Sequence of chain 6.A:
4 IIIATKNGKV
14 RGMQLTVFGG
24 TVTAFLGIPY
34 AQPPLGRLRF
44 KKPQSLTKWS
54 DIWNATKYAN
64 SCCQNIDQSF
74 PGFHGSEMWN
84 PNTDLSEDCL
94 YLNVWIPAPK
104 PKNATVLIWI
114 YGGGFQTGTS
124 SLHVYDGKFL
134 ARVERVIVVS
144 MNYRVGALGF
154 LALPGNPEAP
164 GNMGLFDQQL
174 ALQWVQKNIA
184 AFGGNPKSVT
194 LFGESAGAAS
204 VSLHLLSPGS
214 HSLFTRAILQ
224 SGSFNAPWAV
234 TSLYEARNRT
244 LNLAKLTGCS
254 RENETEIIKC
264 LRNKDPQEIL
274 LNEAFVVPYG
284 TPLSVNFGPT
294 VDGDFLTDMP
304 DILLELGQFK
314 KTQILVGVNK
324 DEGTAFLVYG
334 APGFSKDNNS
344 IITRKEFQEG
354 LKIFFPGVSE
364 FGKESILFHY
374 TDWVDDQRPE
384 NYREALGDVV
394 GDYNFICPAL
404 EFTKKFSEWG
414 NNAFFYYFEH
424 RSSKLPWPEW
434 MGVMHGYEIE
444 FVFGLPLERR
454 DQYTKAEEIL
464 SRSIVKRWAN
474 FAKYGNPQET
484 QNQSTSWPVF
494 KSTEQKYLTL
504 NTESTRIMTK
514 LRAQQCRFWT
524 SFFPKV

Binding-site contacts:
Ligand atom C2 contacts residue ASN256 of chain 6.A at 2.5 Å.
Ligand atom C4 contacts residue ASN256 of chain 6.A at 4.2 Å.
Ligand atom O7 contacts residue ASN256 of chain 6.A at 3.3 Å (h-bond).
Ligand atom O5 contacts residue THR258 of chain 6.A at 3.3 Å (h-bond).
Ligand atom C1 contacts residue THR258 of chain 6.A at 3.2 Å.
Ligand atom C1 contacts residue ASN256 of chain 6.A at 1.4 Å.
Ligand atom O5 contacts residue ASN256 of chain 6.A at 2.4 Å (h-bond).
Ligand atom N2 contacts residue ASN256 of chain 6.A at 2.9 Å (h-bond).
Ligand atom O6 contacts residue GLU259 of chain 6.A at 3.3 Å (salt-bridge).
Ligand atom C2 contacts residue THR258 of chain 6.A at 4.4 Å.
Ligand atom C5 contacts residue THR258 of chain 6.A at 3.5 Å.
Ligand atom C3 contacts residue ASN256 of chain 6.A at 3.8 Å.
Ligand atom C8 contacts residue ASN256 of chain 6.A at 4.4 Å.
Ligand atom O5 contacts residue GLU259 of chain 6.A at 3.3 Å (salt-bridge).
Ligand atom C5 contacts residue GLU259 of chain 6.A at 4.3 Å.
Ligand atom C1 contacts residue GLU259 of chain 6.A at 4.2 Å.
Ligand atom C7 contacts residue ASN256 of chain 6.A at 3.3 Å.
Ligand atom C6 contacts residue GLU259 of chain 6.A at 4.0 Å.
Ligand atom C5 contacts residue ASN256 of chain 6.A at 3.7 Å.
Ligand atom C6 contacts residue THR258 of chain 6.A at 4.4 Å.

The protein below binds the small molecule below.
Small molecule (SMILES): CC(=O)N[C@@H]1[C@@H](O)[C@H](O)[C@@H](CO)O[C@H]1O